This protein binds this small molecule.
Small molecule (SMILES): CC(=O)N[C@@H]1[C@@H](O)[C@H](O)[C@@H](CO)O[C@H]1O

Sequence of chain 3.B:
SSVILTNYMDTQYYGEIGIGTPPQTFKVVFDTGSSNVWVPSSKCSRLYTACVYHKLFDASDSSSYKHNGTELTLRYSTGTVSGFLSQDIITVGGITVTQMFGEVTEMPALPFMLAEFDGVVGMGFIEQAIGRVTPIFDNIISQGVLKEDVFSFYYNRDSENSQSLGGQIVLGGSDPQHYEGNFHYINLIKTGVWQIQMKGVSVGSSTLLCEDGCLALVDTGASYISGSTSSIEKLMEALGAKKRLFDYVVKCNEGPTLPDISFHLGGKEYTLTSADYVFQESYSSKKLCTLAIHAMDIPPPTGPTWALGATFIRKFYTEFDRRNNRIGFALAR

Binding-site contacts:
Ligand atom O6 contacts residue ARG132 of chain 3.B at 4.1 Å.
Ligand atom C7 contacts residue THR70 of chain 3.B at 4.4 Å.
Ligand atom O5 contacts residue THR70 of chain 3.B at 4.4 Å.
Ligand atom C1 contacts residue ASN68 of chain 3.B at 1.4 Å.
Ligand atom C5 contacts residue MET100 of chain 3.B at 4.0 Å (hydrophobic).
Ligand atom C4 contacts residue ASN68 of chain 3.B at 4.2 Å.
Ligand atom C1 contacts residue MET100 of chain 3.B at 4.1 Å (hydrophobic).
Ligand atom C7 contacts residue ASN68 of chain 3.B at 2.8 Å.
Ligand atom C8 contacts residue THR70 of chain 3.B at 3.7 Å.
Ligand atom C6 contacts residue ARG132 of chain 3.B at 3.5 Å.
Ligand atom C3 contacts residue ASN68 of chain 3.B at 3.8 Å.
Ligand atom C5 contacts residue ASN68 of chain 3.B at 3.7 Å.
Ligand atom C6 contacts residue MET100 of chain 3.B at 3.7 Å (hydrophobic).
Ligand atom C1 contacts residue THR70 of chain 3.B at 3.6 Å.
Ligand atom C8 contacts residue GLY69 of chain 3.B at 3.6 Å.
Ligand atom C8 contacts residue ASN68 of chain 3.B at 3.2 Å.
Ligand atom O5 contacts residue MET100 of chain 3.B at 3.1 Å.
Ligand atom O5 contacts residue ASN68 of chain 3.B at 2.4 Å (h-bond).
Ligand atom O7 contacts residue ASN68 of chain 3.B at 3.1 Å (h-bond).
Ligand atom C2 contacts residue ASN68 of chain 3.B at 2.5 Å.
Ligand atom N2 contacts residue THR70 of chain 3.B at 4.2 Å.
Ligand atom O6 contacts residue MET100 of chain 3.B at 3.1 Å.
Ligand atom C5 contacts residue ARG132 of chain 3.B at 4.0 Å.
Ligand atom N2 contacts residue ASN68 of chain 3.B at 3.0 Å (h-bond).
Ligand atom O4 contacts residue ARG132 of chain 3.B at 2.5 Å (salt-bridge).
Ligand atom C2 contacts residue THR70 of chain 3.B at 4.4 Å.
Ligand atom C4 contacts residue ARG132 of chain 3.B at 3.5 Å.
Ligand atom O7 contacts residue HIS67 of chain 3.B at 4.3 Å.